The protein below binds the small molecule below.
Small molecule (SMILES): CC(=O)N[C@H]1[C@H](O[C@H]2[C@H](O)[C@@H](NC(C)=O)CO[C@@H]2CO)O[C@H](CO)[C@@H](O)[C@@H]1O

Binding-site contacts:
Ligand atom C7 contacts residue ASN183 of chain 1.B at 3.1 Å.
Ligand atom C7 contacts residue ASP229 of chain 1.B at 3.4 Å.
Ligand atom C1 contacts residue ASP229 of chain 1.B at 4.0 Å.
Ligand atom N2 contacts residue ASP229 of chain 1.B at 2.5 Å (salt-bridge).
Ligand atom C3 contacts residue ASP229 of chain 1.B at 3.5 Å.
Ligand atom C5 contacts residue THR186 of chain 1.B at 4.1 Å.
Ligand atom O5 contacts residue THR186 of chain 1.B at 3.7 Å.
Ligand atom O5 contacts residue ASP229 of chain 1.B at 4.3 Å.
Ligand atom C2 contacts residue ASN183 of chain 1.B at 2.5 Å.
Ligand atom C3 contacts residue ASN183 of chain 1.B at 3.7 Å.
Ligand atom O3 contacts residue ASP229 of chain 1.B at 3.9 Å.
Ligand atom C6 contacts residue ASN183 of chain 1.B at 4.2 Å.
Ligand atom C8 contacts residue ASN183 of chain 1.B at 4.5 Å.
Ligand atom C6 contacts residue THR186 of chain 1.B at 3.7 Å.
Ligand atom C1 contacts residue THR186 of chain 1.B at 4.3 Å.
Ligand atom C8 contacts residue ASP229 of chain 1.B at 4.3 Å.
Ligand atom O5 contacts residue ASN183 of chain 1.B at 2.5 Å (h-bond).
Ligand atom O7 contacts residue ASP229 of chain 1.B at 3.9 Å.
Ligand atom C5 contacts residue ASN183 of chain 1.B at 3.7 Å.
Ligand atom C1 contacts residue ASN183 of chain 1.B at 1.5 Å.
Ligand atom O7 contacts residue ASN183 of chain 1.B at 3.0 Å (h-bond).
Ligand atom C2 contacts residue ASP229 of chain 1.B at 3.5 Å.
Ligand atom O5 contacts residue THR185 of chain 1.B at 4.2 Å.
Ligand atom N2 contacts residue ASN183 of chain 1.B at 2.7 Å (h-bond).
Ligand atom C4 contacts residue ASN183 of chain 1.B at 4.3 Å.

Sequence of chain 1.B:
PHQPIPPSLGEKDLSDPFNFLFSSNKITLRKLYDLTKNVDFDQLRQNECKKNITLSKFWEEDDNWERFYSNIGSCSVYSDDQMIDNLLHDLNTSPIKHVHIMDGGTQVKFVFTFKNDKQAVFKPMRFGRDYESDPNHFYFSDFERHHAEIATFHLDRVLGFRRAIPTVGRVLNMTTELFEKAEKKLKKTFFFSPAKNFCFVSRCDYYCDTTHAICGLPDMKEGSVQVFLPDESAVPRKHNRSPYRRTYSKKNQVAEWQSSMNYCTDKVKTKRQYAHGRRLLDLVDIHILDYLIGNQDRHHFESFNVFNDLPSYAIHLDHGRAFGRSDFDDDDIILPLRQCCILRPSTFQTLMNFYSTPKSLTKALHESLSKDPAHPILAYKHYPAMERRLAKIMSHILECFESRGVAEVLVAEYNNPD